Binding-site contacts:
Ligand atom C1B contacts residue MET221 of chain 39.A at 3.8 Å (hydrophobic).
Ligand atom C5 contacts residue TYR152 of chain 39.A at 3.8 Å (hydrophobic).
Ligand atom O1 contacts residue TYR152 of chain 39.A at 3.9 Å.
Ligand atom N2 contacts residue ALA24 of chain 39.C at 3.4 Å.
Ligand atom C31 contacts residue PRO174 of chain 39.A at 3.4 Å (hydrophobic).
Ligand atom C5B contacts residue LEU106 of chain 39.A at 3.5 Å (hydrophobic).
Ligand atom C3 contacts residue PRO174 of chain 39.A at 3.8 Å (hydrophobic).
Ligand atom C5 contacts residue PHE186 of chain 39.A at 3.5 Å (hydrophobic).
Ligand atom CM1 contacts residue SER107 of chain 39.A at 3.9 Å.
Ligand atom O1 contacts residue PHE186 of chain 39.A at 3.5 Å.
Ligand atom C4B contacts residue LEU106 of chain 39.A at 3.7 Å (hydrophobic).
Ligand atom C5B contacts residue TYR197 of chain 39.A at 3.7 Å (hydrophobic).
Ligand atom C4C contacts residue TYR152 of chain 39.A at 3.8 Å (hydrophobic).
Ligand atom C2C contacts residue VAL188 of chain 39.A at 3.2 Å (hydrophobic).
Ligand atom C7C contacts residue TYR128 of chain 39.A at 3.6 Å (hydrophobic).
Ligand atom C6B contacts residue TYR197 of chain 39.A at 3.6 Å (hydrophobic).
Ligand atom C31 contacts residue SER175 of chain 39.A at 3.6 Å.
Ligand atom C6C contacts residue MET221 of chain 39.A at 3.7 Å (hydrophobic).
Ligand atom C4A contacts residue ASN219 of chain 39.A at 3.5 Å.
Ligand atom C31 contacts residue VAL176 of chain 39.A at 3.3 Å (hydrophobic).
Ligand atom N3A contacts residue ASN219 of chain 39.A at 3.0 Å (h-bond).
Ligand atom C3 contacts residue PHE186 of chain 39.A at 3.8 Å (hydrophobic).
Ligand atom C3B contacts residue MET221 of chain 39.A at 3.8 Å (hydrophobic).
Ligand atom O1 contacts residue VAL188 of chain 39.A at 3.8 Å.
Ligand atom C2B contacts residue MET221 of chain 39.A at 3.5 Å (hydrophobic).
Ligand atom C5C contacts residue ILE104 of chain 39.A at 3.8 Å (hydrophobic).
Ligand atom C7C contacts residue TYR197 of chain 39.A at 3.8 Å (hydrophobic).
Ligand atom C5C contacts residue TYR128 of chain 39.A at 3.5 Å (hydrophobic).
Ligand atom C6C contacts residue VAL191 of chain 39.A at 3.2 Å (hydrophobic).
Ligand atom N2 contacts residue PHE186 of chain 39.A at 3.7 Å.
Ligand atom C31 contacts residue ALA150 of chain 39.A at 3.5 Å (hydrophobic).
Ligand atom C4 contacts residue TYR152 of chain 39.A at 3.9 Å (hydrophobic).
Ligand atom C4 contacts residue MET224 of chain 39.A at 3.8 Å (hydrophobic).
Ligand atom O1B contacts residue TYR128 of chain 39.A at 3.9 Å.
Ligand atom C3C contacts residue TYR128 of chain 39.A at 3.9 Å (hydrophobic).
Ligand atom O1B contacts residue MET221 of chain 39.A at 3.4 Å.
Ligand atom O1 contacts residue ALA24 of chain 39.C at 3.6 Å.
Ligand atom C3C contacts residue VAL188 of chain 39.A at 3.3 Å (hydrophobic).
Ligand atom C4 contacts residue PHE186 of chain 39.A at 3.6 Å (hydrophobic).
Ligand atom C6B contacts residue LEU106 of chain 39.A at 3.9 Å (hydrophobic).

Sequence of chain 39.A:
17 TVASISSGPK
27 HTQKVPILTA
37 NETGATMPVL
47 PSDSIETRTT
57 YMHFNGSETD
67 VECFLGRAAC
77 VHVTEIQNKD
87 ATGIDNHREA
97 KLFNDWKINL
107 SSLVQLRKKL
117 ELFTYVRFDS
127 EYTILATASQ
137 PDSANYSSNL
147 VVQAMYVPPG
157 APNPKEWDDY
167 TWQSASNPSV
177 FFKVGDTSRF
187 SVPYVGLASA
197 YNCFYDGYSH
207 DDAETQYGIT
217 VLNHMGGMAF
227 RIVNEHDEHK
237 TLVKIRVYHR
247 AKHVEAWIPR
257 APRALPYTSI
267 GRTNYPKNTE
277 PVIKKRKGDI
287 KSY

Sequence of chain 39.C:
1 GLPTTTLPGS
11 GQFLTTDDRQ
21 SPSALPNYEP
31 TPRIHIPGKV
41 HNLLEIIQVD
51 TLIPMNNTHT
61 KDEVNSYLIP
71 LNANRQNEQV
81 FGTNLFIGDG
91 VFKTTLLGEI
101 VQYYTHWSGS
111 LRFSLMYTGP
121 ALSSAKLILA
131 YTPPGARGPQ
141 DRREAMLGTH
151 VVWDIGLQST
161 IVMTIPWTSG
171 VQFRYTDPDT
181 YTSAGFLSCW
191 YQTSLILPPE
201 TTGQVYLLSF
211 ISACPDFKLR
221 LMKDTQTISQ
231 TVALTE

The protein below binds the small molecule below.
Small molecule (SMILES): Cc1cc(CCCCCCCOc2ccc(C3=N[C@@H](C)CO3)cc2)on1